Sequence of chain 1.H:
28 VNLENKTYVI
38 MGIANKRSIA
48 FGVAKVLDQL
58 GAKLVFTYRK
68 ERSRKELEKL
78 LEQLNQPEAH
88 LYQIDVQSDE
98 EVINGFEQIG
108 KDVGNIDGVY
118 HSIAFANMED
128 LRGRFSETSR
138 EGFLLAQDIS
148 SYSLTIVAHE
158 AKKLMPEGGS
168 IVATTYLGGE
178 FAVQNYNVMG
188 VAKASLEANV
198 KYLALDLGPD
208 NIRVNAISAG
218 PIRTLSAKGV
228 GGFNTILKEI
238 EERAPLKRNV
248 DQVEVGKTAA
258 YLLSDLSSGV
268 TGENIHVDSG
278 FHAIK

This small molecule binds to this protein.
Small molecule (SMILES): Oc1cc(Cl)ccc1Oc1ccc(Cl)cc1Cl

Binding-site contacts:
Ligand atom C4 contacts residue ALA224 of chain 1.H at 3.8 Å (hydrophobic).
Ligand atom CL15 contacts residue LEU128 of chain 1.H at 3.7 Å.
Ligand atom C3 contacts residue NAP1 of chain 1.DA at 3.2 Å.
Ligand atom C4 contacts residue NAP1 of chain 1.DA at 3.5 Å.
Ligand atom CL16 contacts residue ALA121 of chain 1.H at 3.6 Å.
Ligand atom C5 contacts residue NAP1 of chain 1.DA at 3.4 Å.
Ligand atom C8 contacts residue NAP1 of chain 1.DA at 3.8 Å.
Ligand atom C2 contacts residue NAP1 of chain 1.DA at 3.3 Å.
Ligand atom C6 contacts residue NAP1 of chain 1.DA at 3.5 Å.
Ligand atom CL15 contacts residue ALA123 of chain 1.H at 3.2 Å.
Ligand atom C12 contacts residue MET186 of chain 1.H at 3.9 Å (hydrophobic).
Ligand atom C10 contacts residue MET186 of chain 1.H at 3.7 Å (hydrophobic).
Ligand atom O7 contacts residue SER223 of chain 1.H at 4.0 Å.
Ligand atom CL15 contacts residue PHE122 of chain 1.H at 3.9 Å.
Ligand atom C10 contacts residue SER223 of chain 1.H at 3.7 Å.
Ligand atom CL16 contacts residue NAP1 of chain 1.DA at 3.2 Å.
Ligand atom O17 contacts residue LYS190 of chain 1.H at 4.0 Å.
Ligand atom CL16 contacts residue SER223 of chain 1.H at 3.6 Å.
Ligand atom C1 contacts residue TYR173 of chain 1.H at 3.9 Å (hydrophobic).
Ligand atom C3 contacts residue ALA224 of chain 1.H at 4.0 Å (hydrophobic).
Ligand atom O7 contacts residue NAP1 of chain 1.DA at 3.2 Å (h-bond).
Ligand atom CL14 contacts residue TYR173 of chain 1.H at 3.5 Å.
Ligand atom C1 contacts residue TYR183 of chain 1.H at 3.5 Å (hydrophobic).
Ligand atom C9 contacts residue SER223 of chain 1.H at 3.3 Å.
Ligand atom CL14 contacts residue NAP1 of chain 1.DA at 3.6 Å.
Ligand atom C3 contacts residue VAL227 of chain 1.H at 3.6 Å (hydrophobic).
Ligand atom C9 contacts residue NAP1 of chain 1.DA at 3.9 Å.
Ligand atom O17 contacts residue TYR183 of chain 1.H at 2.6 Å (h-bond).
Ligand atom C13 contacts residue SER223 of chain 1.H at 4.0 Å.
Ligand atom CL15 contacts residue MET186 of chain 1.H at 3.9 Å.
Ligand atom C11 contacts residue MET186 of chain 1.H at 3.5 Å (hydrophobic).
Ligand atom C12 contacts residue VAL227 of chain 1.H at 4.0 Å (hydrophobic).
Ligand atom O17 contacts residue NAP1 of chain 1.DA at 2.5 Å (h-bond).
Ligand atom C4 contacts residue VAL227 of chain 1.H at 3.8 Å (hydrophobic).
Ligand atom C10 contacts residue ALA121 of chain 1.H at 3.5 Å (hydrophobic).
Ligand atom C8 contacts residue SER223 of chain 1.H at 3.6 Å.
Ligand atom C6 contacts residue TYR183 of chain 1.H at 3.5 Å (hydrophobic).
Ligand atom C12 contacts residue LEU128 of chain 1.H at 3.9 Å (hydrophobic).
Ligand atom C1 contacts residue NAP1 of chain 1.DA at 3.7 Å.
Ligand atom C13 contacts residue VAL227 of chain 1.H at 3.6 Å (hydrophobic).